Binding-site contacts:
Ligand atom OAF contacts residue LEU150 of chain 2.B at 3.0 Å (h-bond).
Ligand atom CAX contacts residue LEU150 of chain 2.B at 3.8 Å (hydrophobic).
Ligand atom CBD contacts residue ARG98 of chain 2.B at 3.5 Å.
Ligand atom OAH contacts residue ILE151 of chain 2.B at 3.7 Å.
Ligand atom CAA contacts residue ILE136 of chain 2.B at 3.7 Å (hydrophobic).
Ligand atom OAF contacts residue VAL149 of chain 2.B at 3.6 Å.
Ligand atom OAG contacts residue CYS95 of chain 2.B at 3.3 Å (h-bond).
Ligand atom CAL contacts residue SER152 of chain 2.B at 3.4 Å.
Ligand atom CAM contacts residue ARG98 of chain 2.B at 3.3 Å.
Ligand atom CAX contacts residue LEU140 of chain 2.B at 3.9 Å (hydrophobic).
Ligand atom CAC contacts residue ILE91 of chain 2.B at 3.4 Å (hydrophobic).
Ligand atom OAS contacts residue LEU143 of chain 2.B at 3.7 Å.
Ligand atom CAY contacts residue LEU140 of chain 2.B at 3.8 Å (hydrophobic).
Ligand atom CAK contacts residue MET174 of chain 2.B at 3.7 Å (hydrophobic).
Ligand atom CBA contacts residue SER152 of chain 2.B at 3.8 Å.
Ligand atom OAD contacts residue LEU143 of chain 2.B at 3.2 Å.
Ligand atom CAL contacts residue ARG98 of chain 2.B at 3.4 Å.
Ligand atom OAD contacts residue LEU150 of chain 2.B at 3.0 Å (h-bond).
Ligand atom OAT contacts residue LEU143 of chain 2.B at 3.9 Å.
Ligand atom CAO contacts residue LEU140 of chain 2.B at 3.4 Å (hydrophobic).
Ligand atom CAJ contacts residue CYS95 of chain 2.B at 3.6 Å (hydrophobic).
Ligand atom OAG contacts residue MET174 of chain 2.B at 3.6 Å.
Ligand atom OAD contacts residue ILE151 of chain 2.B at 3.6 Å.
Ligand atom CAI contacts residue ILE151 of chain 2.B at 3.9 Å (hydrophobic).
Ligand atom CBB contacts residue ARG98 of chain 2.B at 3.1 Å.
Ligand atom CAP contacts residue ARG98 of chain 2.B at 3.5 Å.
Ligand atom CBA contacts residue ARG98 of chain 2.B at 3.5 Å.
Ligand atom OAH contacts residue SER152 of chain 2.B at 3.3 Å (h-bond).
Ligand atom CAR contacts residue ARG98 of chain 2.B at 3.4 Å.
Ligand atom CAA contacts residue LEU140 of chain 2.B at 3.8 Å (hydrophobic).
Ligand atom CAJ contacts residue SER99 of chain 2.B at 3.9 Å.
Ligand atom CAV contacts residue LEU143 of chain 2.B at 3.4 Å (hydrophobic).
Ligand atom CAZ contacts residue LEU140 of chain 2.B at 3.9 Å (hydrophobic).
Ligand atom OAF contacts residue LEU140 of chain 2.B at 3.7 Å.
Ligand atom CAK contacts residue LEU140 of chain 2.B at 3.8 Å (hydrophobic).
Ligand atom CBC contacts residue LEU140 of chain 2.B at 3.5 Å (hydrophobic).
Ligand atom OAE contacts residue ALA102 of chain 2.B at 3.8 Å.
Ligand atom CAV contacts residue LEU150 of chain 2.B at 3.8 Å (hydrophobic).
Ligand atom CAZ contacts residue CYS95 of chain 2.B at 3.1 Å (hydrophobic).
Ligand atom CAK contacts residue CYS95 of chain 2.B at 3.4 Å (hydrophobic).

A small-molecule ligand and the protein it binds are described below.
Small molecule (SMILES): COC(=O)[C@]1(Cc2ccc(O)c(CC=C(C)C)c2)OC(=O)C(O)=C1c1ccc(O)cc1

Sequence of chain 2.B:
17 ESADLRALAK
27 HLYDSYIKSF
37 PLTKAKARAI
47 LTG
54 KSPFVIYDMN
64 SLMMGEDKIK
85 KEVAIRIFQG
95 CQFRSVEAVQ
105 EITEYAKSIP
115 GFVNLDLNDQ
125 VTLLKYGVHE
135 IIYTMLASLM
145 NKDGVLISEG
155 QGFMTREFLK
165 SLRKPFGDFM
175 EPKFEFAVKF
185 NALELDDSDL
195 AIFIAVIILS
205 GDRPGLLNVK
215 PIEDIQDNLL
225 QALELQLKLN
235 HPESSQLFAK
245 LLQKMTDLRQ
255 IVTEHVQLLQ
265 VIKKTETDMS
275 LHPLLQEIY